Binding-site contacts:
Ligand atom O1 contacts residue GLN158 of chain 1.B at 3.3 Å (h-bond).
Ligand atom C5 contacts residue GLN158 of chain 1.B at 3.6 Å.
Ligand atom C5 contacts residue PRO31 of chain 1.B at 4.3 Å (hydrophobic).
Ligand atom C1 contacts residue GLN158 of chain 1.B at 3.9 Å.
Ligand atom O3 contacts residue VAL133 of chain 1.B at 4.1 Å.
Ligand atom C3 contacts residue MET33 of chain 1.B at 4.4 Å (hydrophobic).
Ligand atom C5 contacts residue VAL137 of chain 1.B at 4.2 Å (hydrophobic).
Ligand atom O4 contacts residue GLN64 of chain 1.B at 2.7 Å (h-bond).
Ligand atom C4 contacts residue PRO31 of chain 1.B at 3.6 Å (hydrophobic).
Ligand atom O4 contacts residue ILE136 of chain 1.B at 3.5 Å.
Ligand atom O2 contacts residue PRO31 of chain 1.B at 4.2 Å.
Ligand atom C6 contacts residue ILE136 of chain 1.B at 3.7 Å (hydrophobic).
Ligand atom O3 contacts residue GLN64 of chain 1.B at 3.0 Å (h-bond).
Ligand atom C2 contacts residue MET33 of chain 1.B at 3.8 Å (hydrophobic).
Ligand atom C3 contacts residue GLN158 of chain 1.B at 4.1 Å.
Ligand atom C6 contacts residue GLN64 of chain 1.B at 3.5 Å.
Ligand atom O2 contacts residue MET33 of chain 1.B at 3.7 Å.
Ligand atom O1 contacts residue ASP155 of chain 1.B at 4.5 Å.
Ligand atom C6 contacts residue VAL137 of chain 1.B at 4.2 Å (hydrophobic).
Ligand atom C4 contacts residue THR32 of chain 1.B at 3.6 Å.
Ligand atom C1 contacts residue MET33 of chain 1.B at 4.0 Å (hydrophobic).
Ligand atom C2 contacts residue GLN158 of chain 1.B at 3.7 Å.
Ligand atom O3 contacts residue GLN158 of chain 1.B at 2.8 Å (h-bond).
Ligand atom C4 contacts residue MET33 of chain 1.B at 4.0 Å (hydrophobic).
Ligand atom O4 contacts residue MET33 of chain 1.B at 3.8 Å.
Ligand atom C2 contacts residue GLN64 of chain 1.B at 3.8 Å.
Ligand atom O4 contacts residue ASN61 of chain 1.B at 4.0 Å.
Ligand atom C5 contacts residue PHE151 of chain 1.B at 4.2 Å (hydrophobic).
Ligand atom O2 contacts residue THR32 of chain 1.B at 3.9 Å.

This protein binds this small molecule.
Small molecule (SMILES): CC(C)(CO)[C@@H](O)C(=O)[O-]

Sequence of chain 1.B:
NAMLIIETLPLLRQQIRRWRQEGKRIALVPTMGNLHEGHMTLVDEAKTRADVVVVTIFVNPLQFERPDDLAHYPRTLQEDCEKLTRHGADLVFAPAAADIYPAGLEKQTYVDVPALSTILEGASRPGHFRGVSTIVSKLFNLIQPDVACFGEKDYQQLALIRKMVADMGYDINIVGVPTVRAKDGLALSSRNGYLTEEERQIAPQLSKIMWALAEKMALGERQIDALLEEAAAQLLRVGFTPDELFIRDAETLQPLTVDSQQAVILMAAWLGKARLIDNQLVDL